Binding-site contacts:
Ligand atom CB contacts residue GLN259 of chain 1.D at 4.1 Å.
Ligand atom OXT contacts residue HIS491 of chain 1.D at 4.2 Å.
Ligand atom CA contacts residue ASP1 of chain 1.NA at 2.4 Å.
Ligand atom N contacts residue TYR501 of chain 1.D at 3.7 Å.
Ligand atom C contacts residue HIS491 of chain 1.D at 3.6 Å.
Ligand atom CB contacts residue ASP1 of chain 1.NA at 3.8 Å.
Ligand atom O contacts residue LYS489 of chain 1.D at 2.7 Å (salt-bridge).
Ligand atom O contacts residue GLN259 of chain 1.D at 3.0 Å (h-bond).
Ligand atom CB contacts residue PHE435 of chain 1.D at 3.8 Å (hydrophobic).
Ligand atom CA contacts residue HIS491 of chain 1.D at 4.0 Å.
Ligand atom OXT contacts residue HIS331 of chain 1.D at 3.7 Å.
Ligand atom OG contacts residue TYR498 of chain 1.D at 4.3 Å.
Ligand atom O contacts residue HIS491 of chain 1.D at 3.4 Å (h-bond).
Ligand atom CA contacts residue TYR501 of chain 1.D at 3.7 Å (hydrophobic).
Ligand atom C contacts residue LYS489 of chain 1.D at 3.7 Å.
Ligand atom N contacts residue ASP1 of chain 1.NA at 1.3 Å.
Ligand atom CB contacts residue TYR498 of chain 1.D at 3.6 Å (hydrophobic).
Ligand atom CA contacts residue GLN259 of chain 1.D at 4.3 Å.
Ligand atom CB contacts residue TYR501 of chain 1.D at 3.5 Å (hydrophobic).
Ligand atom C contacts residue ASP1 of chain 1.NA at 3.0 Å.
Ligand atom OG contacts residue PHE435 of chain 1.D at 3.7 Å.
Ligand atom O contacts residue ASP1 of chain 1.NA at 3.9 Å.
Ligand atom C contacts residue TYR498 of chain 1.D at 3.6 Å (hydrophobic).
Ligand atom O contacts residue TYR498 of chain 1.D at 2.6 Å (h-bond).
Ligand atom OXT contacts residue ASP1 of chain 1.NA at 3.0 Å.
Ligand atom C contacts residue HIS331 of chain 1.D at 4.3 Å.
Ligand atom OXT contacts residue LYS489 of chain 1.D at 3.9 Å.
Ligand atom C contacts residue GLN259 of chain 1.D at 3.4 Å.
Ligand atom CA contacts residue TYR498 of chain 1.D at 3.9 Å (hydrophobic).
Ligand atom OXT contacts residue GLN259 of chain 1.D at 3.6 Å (h-bond).
Ligand atom OG contacts residue ASP1 of chain 1.NA at 4.3 Å.
Ligand atom OG contacts residue GLN259 of chain 1.D at 3.6 Å (h-bond).

Sequence of chain 1.D:
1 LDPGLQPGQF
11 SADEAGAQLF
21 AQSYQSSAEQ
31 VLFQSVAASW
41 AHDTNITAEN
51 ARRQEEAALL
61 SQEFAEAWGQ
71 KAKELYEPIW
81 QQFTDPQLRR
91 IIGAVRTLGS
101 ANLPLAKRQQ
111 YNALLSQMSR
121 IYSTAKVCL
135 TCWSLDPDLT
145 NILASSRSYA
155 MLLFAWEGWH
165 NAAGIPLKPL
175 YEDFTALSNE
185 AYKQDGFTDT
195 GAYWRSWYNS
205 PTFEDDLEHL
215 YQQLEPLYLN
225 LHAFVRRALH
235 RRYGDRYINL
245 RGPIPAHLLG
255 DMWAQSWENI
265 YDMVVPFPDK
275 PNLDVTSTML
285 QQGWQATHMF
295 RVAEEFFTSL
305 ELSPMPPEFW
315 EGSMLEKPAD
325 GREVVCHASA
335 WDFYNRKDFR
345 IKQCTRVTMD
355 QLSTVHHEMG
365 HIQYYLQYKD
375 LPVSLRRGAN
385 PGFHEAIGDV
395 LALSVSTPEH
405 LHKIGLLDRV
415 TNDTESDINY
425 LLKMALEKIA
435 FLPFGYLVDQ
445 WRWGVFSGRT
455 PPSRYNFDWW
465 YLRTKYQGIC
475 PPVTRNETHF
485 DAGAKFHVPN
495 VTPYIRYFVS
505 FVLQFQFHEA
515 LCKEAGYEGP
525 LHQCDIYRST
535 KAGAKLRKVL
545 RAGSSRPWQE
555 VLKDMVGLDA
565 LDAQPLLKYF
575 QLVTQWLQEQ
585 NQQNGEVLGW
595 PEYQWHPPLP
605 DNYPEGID

The protein below binds the small molecule below.
Small molecule (SMILES): N[C@@H](CO)C(=O)O